Binding-site contacts:
Ligand atom O11 contacts residue MG1 of chain 1.C at 1.6 Å.
Ligand atom C8 contacts residue MG1 of chain 1.D at 3.5 Å.
Ligand atom O10 contacts residue GLU58 of chain 1.A at 2.4 Å (salt-bridge).
Ligand atom C10 contacts residue ASP96 of chain 1.A at 2.9 Å.
Ligand atom C10 contacts residue CYS110 of chain 1.A at 4.4 Å (hydrophobic).
Ligand atom C9 contacts residue MG1 of chain 1.C at 3.2 Å.
Ligand atom O11 contacts residue ASP96 of chain 1.A at 2.5 Å (salt-bridge).
Ligand atom C10 contacts residue GLU58 of chain 1.A at 3.6 Å.
Ligand atom C7 contacts residue GLU58 of chain 1.A at 4.3 Å.
Ligand atom O11 contacts residue GLU109 of chain 1.A at 3.5 Å (salt-bridge).
Ligand atom O8 contacts residue MG1 of chain 1.C at 2.9 Å.
Ligand atom C3 contacts residue SER54 of chain 1.A at 4.0 Å.
Ligand atom C9 contacts residue ASP96 of chain 1.A at 4.3 Å.
Ligand atom O8 contacts residue MG1 of chain 1.D at 3.6 Å.
Ligand atom O10 contacts residue MG1 of chain 1.D at 2.2 Å.
Ligand atom O10 contacts residue ASP96 of chain 1.A at 2.5 Å (salt-bridge).
Ligand atom O14 contacts residue GLU58 of chain 1.A at 3.6 Å (salt-bridge).
Ligand atom C10 contacts residue MG1 of chain 1.C at 2.7 Å.
Ligand atom O14 contacts residue MG1 of chain 1.D at 4.2 Å.
Ligand atom O10 contacts residue MG1 of chain 1.C at 3.7 Å.
Ligand atom O11 contacts residue MG1 of chain 1.D at 2.2 Å.
Ligand atom O14 contacts residue SER54 of chain 1.A at 4.3 Å.
Ligand atom C9 contacts residue MG1 of chain 1.D at 2.9 Å.
Ligand atom C3 contacts residue LYS51 of chain 1.A at 4.2 Å.
Ligand atom O11 contacts residue CYS110 of chain 1.A at 3.9 Å.
Ligand atom O10 contacts residue CYS110 of chain 1.A at 4.5 Å.
Ligand atom C7 contacts residue MG1 of chain 1.D at 4.2 Å.
Ligand atom C10 contacts residue MG1 of chain 1.D at 2.0 Å.
Ligand atom O8 contacts residue LYS122 of chain 1.A at 4.2 Å.
Ligand atom C2 contacts residue SER54 of chain 1.A at 3.6 Å.
Ligand atom O11 contacts residue GLU58 of chain 1.A at 4.3 Å.

Sequence of chain 1.A:
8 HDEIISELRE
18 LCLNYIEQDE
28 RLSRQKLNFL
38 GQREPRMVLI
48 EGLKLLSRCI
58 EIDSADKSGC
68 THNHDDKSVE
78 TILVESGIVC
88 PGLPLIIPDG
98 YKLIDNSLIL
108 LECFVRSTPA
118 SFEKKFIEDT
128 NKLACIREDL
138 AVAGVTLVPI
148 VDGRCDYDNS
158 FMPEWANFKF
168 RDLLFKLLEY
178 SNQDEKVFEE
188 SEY

This protein binds this small molecule.
Small molecule (SMILES): O=C(O)C(=O)CC(=O)c1ccccc1